A protein and the small-molecule ligand that binds it are described below.
Small molecule (SMILES): Nc1ncnc2c1ncn2[C@@H]1O[C@H](COP(=O)(O)OP(=O)(O)OP(O)(O)=S)[C@@H](O)[C@H]1O

Sequence of chain 1.C:
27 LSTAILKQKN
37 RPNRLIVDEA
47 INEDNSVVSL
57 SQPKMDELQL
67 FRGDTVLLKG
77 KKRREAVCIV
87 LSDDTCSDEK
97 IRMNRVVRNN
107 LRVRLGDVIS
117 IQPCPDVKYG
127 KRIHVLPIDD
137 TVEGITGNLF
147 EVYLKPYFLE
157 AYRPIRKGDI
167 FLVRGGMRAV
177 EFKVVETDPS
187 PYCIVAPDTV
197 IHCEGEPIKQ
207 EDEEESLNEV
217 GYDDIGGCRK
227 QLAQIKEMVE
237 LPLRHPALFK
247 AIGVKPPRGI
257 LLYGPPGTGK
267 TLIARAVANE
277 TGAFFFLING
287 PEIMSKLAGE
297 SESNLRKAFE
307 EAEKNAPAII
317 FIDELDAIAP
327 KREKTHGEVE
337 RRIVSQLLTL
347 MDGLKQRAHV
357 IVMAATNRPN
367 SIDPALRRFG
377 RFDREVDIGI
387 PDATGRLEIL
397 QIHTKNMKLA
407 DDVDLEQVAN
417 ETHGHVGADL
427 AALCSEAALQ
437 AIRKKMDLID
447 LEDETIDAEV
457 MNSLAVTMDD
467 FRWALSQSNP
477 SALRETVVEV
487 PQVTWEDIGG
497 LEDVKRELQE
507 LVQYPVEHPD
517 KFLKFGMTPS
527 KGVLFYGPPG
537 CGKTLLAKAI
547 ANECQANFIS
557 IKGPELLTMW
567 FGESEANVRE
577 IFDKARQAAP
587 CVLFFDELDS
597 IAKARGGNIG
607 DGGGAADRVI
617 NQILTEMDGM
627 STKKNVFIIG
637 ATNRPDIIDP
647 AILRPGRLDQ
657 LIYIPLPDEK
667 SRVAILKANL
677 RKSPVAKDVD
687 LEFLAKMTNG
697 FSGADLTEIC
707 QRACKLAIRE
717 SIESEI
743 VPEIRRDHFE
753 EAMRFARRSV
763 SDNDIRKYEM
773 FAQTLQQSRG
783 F

Binding-site contacts:
Ligand atom N7 contacts residue GLY423 of chain 1.D at 3.8 Å.
Ligand atom C4 contacts residue LEU268 of chain 1.D at 3.7 Å (hydrophobic).
Ligand atom N7 contacts residue GLY265 of chain 1.D at 3.5 Å.
Ligand atom C8 contacts residue GLY263 of chain 1.D at 3.8 Å.
Ligand atom N3 contacts residue HIS399 of chain 1.D at 3.1 Å (h-bond).
Ligand atom O1B contacts residue MG1 of chain 1.V at 3.4 Å.
Ligand atom PB contacts residue LYS266 of chain 1.D at 3.3 Å.
Ligand atom PB contacts residue GLY265 of chain 1.D at 3.5 Å.
Ligand atom N6 contacts residue GLY222 of chain 1.D at 2.8 Å (h-bond).
Ligand atom O3A contacts residue GLY263 of chain 1.D at 3.5 Å.
Ligand atom O2A contacts residue LYS266 of chain 1.D at 3.5 Å (salt-bridge).
Ligand atom O2B contacts residue GLY265 of chain 1.D at 2.4 Å (h-bond).
Ligand atom O1B contacts residue THR267 of chain 1.D at 3.0 Å (h-bond).
Ligand atom C8 contacts residue GLY423 of chain 1.D at 3.7 Å.
Ligand atom C8 contacts residue THR264 of chain 1.D at 3.6 Å.
Ligand atom N7 contacts residue THR264 of chain 1.D at 2.9 Å (h-bond).
Ligand atom O3G contacts residue MG1 of chain 1.V at 3.2 Å.
Ligand atom C2 contacts residue HIS399 of chain 1.D at 3.7 Å.
Ligand atom O1B contacts residue LYS266 of chain 1.D at 3.0 Å (salt-bridge).
Ligand atom PB contacts residue GLY263 of chain 1.D at 3.6 Å.
Ligand atom O2A contacts residue LEU268 of chain 1.D at 3.3 Å (h-bond).
Ligand atom O2A contacts residue GLY265 of chain 1.D at 3.1 Å.
Ligand atom O2B contacts residue LYS266 of chain 1.D at 2.7 Å (salt-bridge).
Ligand atom O2B contacts residue GLY263 of chain 1.D at 3.3 Å (h-bond).
Ligand atom O2G contacts residue THR267 of chain 1.D at 3.7 Å.
Ligand atom C2 contacts residue LEU268 of chain 1.D at 3.8 Å (hydrophobic).
Ligand atom O1B contacts residue GLY265 of chain 1.D at 3.7 Å.
Ligand atom N1 contacts residue GLY222 of chain 1.D at 3.8 Å.
Ligand atom PG contacts residue MG1 of chain 1.V at 3.3 Å.
Ligand atom O2B contacts residue THR264 of chain 1.D at 2.9 Å (h-bond).
Ligand atom O2G contacts residue MG1 of chain 1.V at 2.3 Å.
Ligand atom C2 contacts residue ASP220 of chain 1.D at 3.8 Å.
Ligand atom N6 contacts residue ILE395 of chain 1.D at 3.7 Å.
Ligand atom O3B contacts residue GLY263 of chain 1.D at 2.9 Å (h-bond).
Ligand atom O4' contacts residue ALA424 of chain 1.D at 3.6 Å (h-bond).
Ligand atom O3A contacts residue GLY265 of chain 1.D at 3.3 Å (h-bond).
Ligand atom N3 contacts residue LEU268 of chain 1.D at 3.7 Å.
Ligand atom O2A contacts residue THR267 of chain 1.D at 3.0 Å (h-bond).
Ligand atom C8 contacts residue GLY265 of chain 1.D at 3.5 Å.
Ligand atom PA contacts residue GLY265 of chain 1.D at 3.8 Å.

Sequence of chain 1.D:
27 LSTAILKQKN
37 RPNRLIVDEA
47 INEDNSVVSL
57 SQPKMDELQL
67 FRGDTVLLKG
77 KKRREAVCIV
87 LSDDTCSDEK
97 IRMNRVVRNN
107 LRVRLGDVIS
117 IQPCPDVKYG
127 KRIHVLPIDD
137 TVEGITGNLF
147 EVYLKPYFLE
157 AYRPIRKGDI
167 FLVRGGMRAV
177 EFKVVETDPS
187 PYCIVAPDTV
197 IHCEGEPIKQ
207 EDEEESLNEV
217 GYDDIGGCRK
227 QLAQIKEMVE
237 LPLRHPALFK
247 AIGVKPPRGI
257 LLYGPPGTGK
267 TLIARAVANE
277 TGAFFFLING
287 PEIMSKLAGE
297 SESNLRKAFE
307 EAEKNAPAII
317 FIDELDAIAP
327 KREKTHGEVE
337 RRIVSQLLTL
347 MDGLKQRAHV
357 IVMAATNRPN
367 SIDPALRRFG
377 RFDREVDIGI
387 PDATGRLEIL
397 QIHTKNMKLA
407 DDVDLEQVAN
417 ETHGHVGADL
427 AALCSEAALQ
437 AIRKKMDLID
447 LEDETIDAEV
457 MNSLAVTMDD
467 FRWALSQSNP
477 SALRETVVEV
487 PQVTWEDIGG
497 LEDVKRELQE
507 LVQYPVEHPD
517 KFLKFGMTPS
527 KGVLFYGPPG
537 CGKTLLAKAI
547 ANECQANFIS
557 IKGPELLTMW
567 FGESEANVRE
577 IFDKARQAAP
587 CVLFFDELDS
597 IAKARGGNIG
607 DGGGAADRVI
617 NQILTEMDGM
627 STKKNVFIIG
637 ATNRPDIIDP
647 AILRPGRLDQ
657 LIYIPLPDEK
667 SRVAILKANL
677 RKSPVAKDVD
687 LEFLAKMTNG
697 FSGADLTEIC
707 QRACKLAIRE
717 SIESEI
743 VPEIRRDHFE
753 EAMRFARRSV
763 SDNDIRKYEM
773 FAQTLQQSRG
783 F